Sequence of chain 2.B:
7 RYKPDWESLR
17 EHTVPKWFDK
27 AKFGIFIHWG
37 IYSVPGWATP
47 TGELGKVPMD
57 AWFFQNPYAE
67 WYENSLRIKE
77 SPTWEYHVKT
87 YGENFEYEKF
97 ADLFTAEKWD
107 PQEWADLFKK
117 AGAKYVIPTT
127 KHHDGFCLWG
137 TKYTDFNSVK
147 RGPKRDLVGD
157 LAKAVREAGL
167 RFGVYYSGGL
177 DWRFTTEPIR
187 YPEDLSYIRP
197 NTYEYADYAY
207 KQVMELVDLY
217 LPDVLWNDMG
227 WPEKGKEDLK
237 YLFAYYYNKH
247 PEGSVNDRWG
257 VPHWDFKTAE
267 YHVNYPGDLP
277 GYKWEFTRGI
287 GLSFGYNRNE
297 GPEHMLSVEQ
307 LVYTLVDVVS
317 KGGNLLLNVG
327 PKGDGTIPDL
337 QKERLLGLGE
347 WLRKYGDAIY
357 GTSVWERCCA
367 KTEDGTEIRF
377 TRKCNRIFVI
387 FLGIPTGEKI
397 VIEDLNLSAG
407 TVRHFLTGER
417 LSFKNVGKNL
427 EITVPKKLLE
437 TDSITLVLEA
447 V

Binding-site contacts:
Ligand atom NAN contacts residue ARG254 of chain 2.B at 3.6 Å.
Ligand atom CAQ contacts residue ARG254 of chain 2.B at 3.6 Å.
Ligand atom CAA contacts residue HIS34 of chain 2.B at 3.7 Å.
Ligand atom CAX contacts residue ASP224 of chain 2.B at 3.7 Å.
Ligand atom OAE contacts residue GLU66 of chain 2.B at 2.8 Å (salt-bridge).
Ligand atom CAA contacts residue GLU266 of chain 2.B at 3.6 Å.
Ligand atom NAO contacts residue GLU266 of chain 2.B at 3.1 Å (salt-bridge).
Ligand atom NAO contacts residue ARG254 of chain 2.B at 3.7 Å.
Ligand atom CAV contacts residue GLU266 of chain 2.B at 3.4 Å.
Ligand atom CAU contacts residue ASP224 of chain 2.B at 3.8 Å.
Ligand atom OAE contacts residue HIS129 of chain 2.B at 3.7 Å.
Ligand atom OAD contacts residue TRP67 of chain 2.B at 2.6 Å (h-bond).
Ligand atom CAU contacts residue GLU266 of chain 2.B at 3.4 Å.
Ligand atom OAC contacts residue TYR171 of chain 2.B at 3.4 Å (h-bond).
Ligand atom OAC contacts residue ASP224 of chain 2.B at 3.5 Å (salt-bridge).
Ligand atom CAV contacts residue ASP224 of chain 2.B at 3.5 Å.
Ligand atom CAI contacts residue GLU266 of chain 2.B at 3.6 Å.
Ligand atom CAW contacts residue HIS34 of chain 2.B at 3.4 Å.
Ligand atom CAQ contacts residue GLU266 of chain 2.B at 3.7 Å.
Ligand atom OAE contacts residue HIS128 of chain 2.B at 2.7 Å.
Ligand atom CAY contacts residue TRP67 of chain 2.B at 3.7 Å (hydrophobic).
Ligand atom CAY contacts residue GLU66 of chain 2.B at 3.2 Å.
Ligand atom OAB contacts residue MET225 of chain 2.B at 3.6 Å (h-bond).
Ligand atom NAO contacts residue ASP224 of chain 2.B at 2.8 Å (salt-bridge).
Ligand atom CAX contacts residue HIS129 of chain 2.B at 3.2 Å.
Ligand atom CAW contacts residue HIS128 of chain 2.B at 3.8 Å.
Ligand atom OAC contacts residue HIS128 of chain 2.B at 2.8 Å (h-bond).
Ligand atom CAA contacts residue PHE290 of chain 2.B at 3.6 Å (hydrophobic).
Ligand atom CAM contacts residue ASP224 of chain 2.B at 3.5 Å.
Ligand atom CAG contacts residue TYR64 of chain 2.B at 3.6 Å (hydrophobic).
Ligand atom OAD contacts residue HIS129 of chain 2.B at 2.8 Å (h-bond).
Ligand atom CAU contacts residue PHE290 of chain 2.B at 3.8 Å (hydrophobic).
Ligand atom CAY contacts residue HIS128 of chain 2.B at 3.8 Å.
Ligand atom CAK contacts residue GLU266 of chain 2.B at 3.5 Å.
Ligand atom CAY contacts residue TYR64 of chain 2.B at 3.7 Å (hydrophobic).
Ligand atom OAC contacts residue HIS34 of chain 2.B at 2.7 Å (h-bond).
Ligand atom OAE contacts residue TRP67 of chain 2.B at 3.3 Å (h-bond).
Ligand atom CAW contacts residue GLU66 of chain 2.B at 3.6 Å.
Ligand atom NAN contacts residue GLU266 of chain 2.B at 3.1 Å (salt-bridge).
Ligand atom CAX contacts residue TRP67 of chain 2.B at 3.7 Å (hydrophobic).

The small molecule below binds the protein below.
Small molecule (SMILES): C[C@@H]1N[C@H](CNC(=O)CCc2c[nH]c3ccccc23)[C@@H](O)[C@H](O)[C@@H]1O